Binding-site contacts:
Ligand atom C6 contacts residue GLN313 of chain 1.B at 4.0 Å.
Ligand atom C6 contacts residue ARG33 of chain 1.B at 4.1 Å.
Ligand atom C5 contacts residue GLN313 of chain 1.B at 4.3 Å.
Ligand atom C3 contacts residue GLN313 of chain 1.B at 4.0 Å.
Ligand atom C2 contacts residue ASP31 of chain 1.B at 4.3 Å.
Ligand atom C1 contacts residue GLN313 of chain 1.B at 3.9 Å.
Ligand atom C7 contacts residue GLN313 of chain 1.B at 4.0 Å.
Ligand atom N contacts residue CYS30 of chain 1.B at 3.5 Å (h-bond).
Ligand atom C4 contacts residue GLN313 of chain 1.B at 4.3 Å.
Ligand atom C7 contacts residue ARG33 of chain 1.B at 3.6 Å.
Ligand atom C2 contacts residue ARG33 of chain 1.B at 4.0 Å.
Ligand atom C contacts residue GLN313 of chain 1.B at 3.9 Å.
Ligand atom C8 contacts residue GLN313 of chain 1.B at 4.0 Å.
Ligand atom C5 contacts residue TRP315 of chain 1.B at 3.8 Å (hydrophobic).
Ligand atom S contacts residue CYS30 of chain 1.B at 3.9 Å.
Ligand atom N contacts residue ASP31 of chain 1.B at 2.9 Å (salt-bridge).
Ligand atom C8 contacts residue ARG33 of chain 1.B at 3.8 Å.
Ligand atom S contacts residue ASP31 of chain 1.B at 4.0 Å.
Ligand atom C3 contacts residue ARG33 of chain 1.B at 4.1 Å.
Ligand atom O1 contacts residue ASP31 of chain 1.B at 3.8 Å.
Ligand atom O1 contacts residue ASP238 of chain 1.B at 3.7 Å.
Ligand atom O contacts residue TRP315 of chain 1.B at 3.8 Å.
Ligand atom C1 contacts residue ASP31 of chain 1.B at 3.6 Å.
Ligand atom F contacts residue GLN313 of chain 1.B at 4.2 Å.
Ligand atom C5 contacts residue GLY314 of chain 1.B at 4.2 Å.
Ligand atom C contacts residue ASP238 of chain 1.B at 3.5 Å.
Ligand atom S contacts residue ALA316 of chain 1.B at 4.3 Å.
Ligand atom C contacts residue GLY314 of chain 1.B at 3.8 Å.
Ligand atom C1 contacts residue GLY314 of chain 1.B at 3.8 Å.
Ligand atom O contacts residue CYS30 of chain 1.B at 3.3 Å.
Ligand atom C2 contacts residue CYS30 of chain 1.B at 3.3 Å (hydrophobic).
Ligand atom C4 contacts residue TRP315 of chain 1.B at 3.7 Å (hydrophobic).
Ligand atom O1 contacts residue ASP240 of chain 1.B at 4.0 Å.
Ligand atom C4 contacts residue GLY314 of chain 1.B at 4.1 Å.
Ligand atom O1 contacts residue CYS30 of chain 1.B at 3.6 Å.
Ligand atom O contacts residue ALA316 of chain 1.B at 3.1 Å (h-bond).
Ligand atom S contacts residue ASP238 of chain 1.B at 4.1 Å.
Ligand atom F contacts residue ARG33 of chain 1.B at 4.1 Å.
Ligand atom O contacts residue GLY314 of chain 1.B at 4.0 Å.
Ligand atom C1 contacts residue CYS30 of chain 1.B at 4.0 Å (hydrophobic).

This small molecule binds to this protein.
Small molecule (SMILES): CS(=O)(=O)NCCc1ccc(F)cc1

Sequence of chain 1.B:
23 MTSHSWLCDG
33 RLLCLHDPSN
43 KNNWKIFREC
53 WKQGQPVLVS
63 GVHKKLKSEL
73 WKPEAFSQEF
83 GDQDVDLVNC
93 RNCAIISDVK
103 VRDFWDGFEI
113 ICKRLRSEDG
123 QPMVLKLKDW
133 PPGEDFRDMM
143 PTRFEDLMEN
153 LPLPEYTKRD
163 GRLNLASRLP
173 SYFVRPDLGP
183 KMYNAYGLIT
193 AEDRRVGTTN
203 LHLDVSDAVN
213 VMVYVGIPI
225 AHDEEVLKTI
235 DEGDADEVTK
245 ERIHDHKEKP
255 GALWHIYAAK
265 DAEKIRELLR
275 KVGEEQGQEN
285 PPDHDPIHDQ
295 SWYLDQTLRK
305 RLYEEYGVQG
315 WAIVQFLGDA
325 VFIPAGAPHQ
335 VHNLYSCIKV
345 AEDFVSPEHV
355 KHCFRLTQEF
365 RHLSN